Binding-site contacts:
Ligand atom N01 contacts residue ALA561 of chain 1.C at 4.4 Å.
Ligand atom C02 contacts residue ALA561 of chain 1.C at 3.6 Å (hydrophobic).
Ligand atom C05 contacts residue VAL459 of chain 1.B at 4.3 Å (hydrophobic).
Ligand atom F02 contacts residue THR479 of chain 1.B at 3.6 Å.
Ligand atom F02 contacts residue ILE482 of chain 1.B at 3.2 Å.
Ligand atom F01 contacts residue PRO424 of chain 1.B at 4.1 Å.
Ligand atom C23 contacts residue CYS463 of chain 1.B at 3.7 Å (hydrophobic).
Ligand atom C13 contacts residue ILE565 of chain 1.C at 4.3 Å (hydrophobic).
Ligand atom O02 contacts residue MET466 of chain 1.B at 3.9 Å.
Ligand atom C01 contacts residue PHE456 of chain 1.B at 3.9 Å (hydrophobic).
Ligand atom C05 contacts residue ALA561 of chain 1.C at 4.2 Å (hydrophobic).
Ligand atom C03 contacts residue PHE504 of chain 1.C at 4.1 Å (hydrophobic).
Ligand atom C22 contacts residue CYS463 of chain 1.B at 3.6 Å (hydrophobic).
Ligand atom C18 contacts residue PRO424 of chain 1.B at 4.1 Å (hydrophobic).
Ligand atom O01 contacts residue THR558 of chain 1.C at 4.0 Å.
Ligand atom C20 contacts residue THR479 of chain 1.B at 4.2 Å.
Ligand atom F01 contacts residue THR479 of chain 1.B at 4.4 Å.
Ligand atom N01 contacts residue PHE456 of chain 1.B at 4.4 Å.
Ligand atom F03 contacts residue MET466 of chain 1.B at 4.0 Å.
Ligand atom F03 contacts residue PHE425 of chain 1.B at 3.1 Å.
Ligand atom C20 contacts residue ILE482 of chain 1.B at 4.3 Å (hydrophobic).
Ligand atom C01 contacts residue ALA561 of chain 1.C at 4.0 Å (hydrophobic).
Ligand atom C20 contacts residue PHE425 of chain 1.B at 3.9 Å (hydrophobic).
Ligand atom F03 contacts residue ILE482 of chain 1.B at 4.2 Å.
Ligand atom C08 contacts residue LEU428 of chain 1.B at 4.2 Å (hydrophobic).
Ligand atom F02 contacts residue GLN483 of chain 1.B at 3.0 Å.
Ligand atom C03 contacts residue ALA561 of chain 1.C at 3.8 Å (hydrophobic).
Ligand atom F01 contacts residue PHE425 of chain 1.B at 3.6 Å.
Ligand atom O01 contacts residue PHE456 of chain 1.B at 3.1 Å.
Ligand atom C12 contacts residue ILE565 of chain 1.C at 3.7 Å (hydrophobic).
Ligand atom C02 contacts residue THR558 of chain 1.C at 3.7 Å.
Ligand atom F01 contacts residue GLN483 of chain 1.B at 3.2 Å.
Ligand atom F03 contacts residue THR479 of chain 1.B at 3.3 Å.
Ligand atom C07 contacts residue LEU460 of chain 1.B at 4.4 Å (hydrophobic).
Ligand atom C19 contacts residue PHE425 of chain 1.B at 4.2 Å (hydrophobic).
Ligand atom O01 contacts residue ILE557 of chain 1.C at 3.7 Å.
Ligand atom C03 contacts residue VAL459 of chain 1.B at 3.7 Å (hydrophobic).
Ligand atom C02 contacts residue VAL459 of chain 1.B at 4.2 Å (hydrophobic).
Ligand atom C20 contacts residue GLN483 of chain 1.B at 3.8 Å.
Ligand atom C06 contacts residue VAL459 of chain 1.B at 4.1 Å (hydrophobic).

Sequence of chain 1.B:
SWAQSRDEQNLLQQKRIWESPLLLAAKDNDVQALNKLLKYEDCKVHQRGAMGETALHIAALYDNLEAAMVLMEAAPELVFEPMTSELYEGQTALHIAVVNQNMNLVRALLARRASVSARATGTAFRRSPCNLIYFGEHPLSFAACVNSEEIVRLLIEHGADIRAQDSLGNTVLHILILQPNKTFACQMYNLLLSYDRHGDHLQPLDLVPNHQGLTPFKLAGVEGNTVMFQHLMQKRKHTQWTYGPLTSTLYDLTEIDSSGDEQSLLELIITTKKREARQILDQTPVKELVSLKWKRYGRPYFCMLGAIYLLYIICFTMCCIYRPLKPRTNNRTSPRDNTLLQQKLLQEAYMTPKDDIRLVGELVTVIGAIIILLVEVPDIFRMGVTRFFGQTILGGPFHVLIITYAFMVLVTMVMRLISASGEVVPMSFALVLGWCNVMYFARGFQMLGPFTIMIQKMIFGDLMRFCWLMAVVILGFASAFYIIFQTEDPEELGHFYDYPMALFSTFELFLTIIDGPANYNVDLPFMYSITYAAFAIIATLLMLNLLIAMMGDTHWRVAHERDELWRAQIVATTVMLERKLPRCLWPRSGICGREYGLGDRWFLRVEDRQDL

A protein and the small-molecule ligand that binds it are described below.
Small molecule (SMILES): O=c1ccc(CN2CCN(C3CCC(O)(c4cccc(C(F)(F)F)c4)CC3)CC2)c[nH]1

Sequence of chain 1.C:
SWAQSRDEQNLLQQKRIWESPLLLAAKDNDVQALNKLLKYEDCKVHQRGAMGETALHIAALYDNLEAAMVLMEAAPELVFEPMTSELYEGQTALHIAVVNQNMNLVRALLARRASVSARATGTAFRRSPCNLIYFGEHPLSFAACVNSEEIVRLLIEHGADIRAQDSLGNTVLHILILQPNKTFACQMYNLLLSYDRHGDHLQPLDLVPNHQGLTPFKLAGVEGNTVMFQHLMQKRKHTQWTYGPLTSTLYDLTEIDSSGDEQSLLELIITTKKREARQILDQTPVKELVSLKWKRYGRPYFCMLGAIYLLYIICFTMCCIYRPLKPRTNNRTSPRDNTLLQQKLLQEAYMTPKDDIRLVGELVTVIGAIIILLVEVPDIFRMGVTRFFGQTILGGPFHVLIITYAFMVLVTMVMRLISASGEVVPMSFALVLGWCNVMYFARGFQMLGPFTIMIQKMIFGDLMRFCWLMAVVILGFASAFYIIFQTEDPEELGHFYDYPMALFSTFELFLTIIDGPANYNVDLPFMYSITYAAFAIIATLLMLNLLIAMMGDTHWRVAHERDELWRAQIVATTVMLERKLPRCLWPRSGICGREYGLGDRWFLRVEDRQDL